Sequence of chain 1.B:
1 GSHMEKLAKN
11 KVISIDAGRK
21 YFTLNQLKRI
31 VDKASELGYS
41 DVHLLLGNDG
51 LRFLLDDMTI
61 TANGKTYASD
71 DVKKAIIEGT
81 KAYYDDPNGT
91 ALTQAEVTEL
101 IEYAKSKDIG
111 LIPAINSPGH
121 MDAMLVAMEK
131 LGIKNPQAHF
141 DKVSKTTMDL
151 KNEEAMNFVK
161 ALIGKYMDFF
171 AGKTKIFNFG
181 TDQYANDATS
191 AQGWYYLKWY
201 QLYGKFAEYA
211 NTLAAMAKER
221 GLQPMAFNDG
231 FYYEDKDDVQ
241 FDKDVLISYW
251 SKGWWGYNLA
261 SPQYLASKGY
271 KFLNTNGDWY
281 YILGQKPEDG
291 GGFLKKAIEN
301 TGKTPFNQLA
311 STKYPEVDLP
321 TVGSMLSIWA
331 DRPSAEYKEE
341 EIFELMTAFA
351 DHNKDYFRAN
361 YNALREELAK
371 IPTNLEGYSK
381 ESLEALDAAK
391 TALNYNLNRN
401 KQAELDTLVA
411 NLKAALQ

Binding-site contacts:
Ligand atom O6 contacts residue TRP254 of chain 1.B at 3.0 Å (h-bond).
Ligand atom C4 contacts residue GLY277 of chain 1.B at 3.2 Å.
Ligand atom O3 contacts residue GLY277 of chain 1.B at 3.0 Å.
Ligand atom O7 contacts residue TRP329 of chain 1.B at 3.2 Å.
Ligand atom O4 contacts residue ARG19 of chain 1.B at 2.8 Å (salt-bridge).
Ligand atom C1 contacts residue TRP250 of chain 1.B at 3.7 Å (hydrophobic).
Ligand atom O5 contacts residue TRP254 of chain 1.B at 3.6 Å.
Ligand atom C8 contacts residue ASP182 of chain 1.B at 3.3 Å.
Ligand atom O4 contacts residue GLY277 of chain 1.B at 2.7 Å (h-bond).
Ligand atom O5 contacts residue TRP254 of chain 1.B at 3.4 Å.
Ligand atom C6 contacts residue GLY292 of chain 1.B at 3.5 Å.
Ligand atom O6 contacts residue ALA191 of chain 1.B at 3.7 Å.
Ligand atom C2 contacts residue GLN183 of chain 1.B at 3.4 Å.
Ligand atom C6 contacts residue GLN183 of chain 1.B at 3.6 Å.
Ligand atom O2 contacts residue GLN183 of chain 1.B at 3.1 Å (h-bond).
Ligand atom O4 contacts residue ASP331 of chain 1.B at 2.8 Å (salt-bridge).
Ligand atom C4 contacts residue ASP331 of chain 1.B at 3.7 Å.
Ligand atom O7 contacts residue TYR280 of chain 1.B at 2.7 Å (h-bond).
Ligand atom O6 contacts residue TRP254 of chain 1.B at 3.4 Å.
Ligand atom O2 contacts residue EDO1 of chain 1.M at 3.6 Å (h-bond).
Ligand atom C5 contacts residue GLN183 of chain 1.B at 3.8 Å.
Ligand atom C3 contacts residue TRP254 of chain 1.B at 3.7 Å (hydrophobic).
Ligand atom C6 contacts residue ILE282 of chain 1.B at 3.8 Å (hydrophobic).
Ligand atom O5 contacts residue GLN183 of chain 1.B at 3.1 Å (h-bond).
Ligand atom C8 contacts residue TRP250 of chain 1.B at 3.5 Å (hydrophobic).
Ligand atom O3 contacts residue HIS120 of chain 1.B at 3.2 Å.
Ligand atom O3 contacts residue ASP331 of chain 1.B at 2.7 Å (salt-bridge).
Ligand atom C3 contacts residue GLY277 of chain 1.B at 3.8 Å.
Ligand atom O5 contacts residue TYR280 of chain 1.B at 3.5 Å.
Ligand atom O6 contacts residue ILE282 of chain 1.B at 3.3 Å.
Ligand atom O4 contacts residue TRP329 of chain 1.B at 3.2 Å.
Ligand atom N2 contacts residue ASP182 of chain 1.B at 3.3 Å (salt-bridge).
Ligand atom O3 contacts residue ASP278 of chain 1.B at 3.5 Å (salt-bridge).
Ligand atom O3 contacts residue ARG19 of chain 1.B at 3.1 Å (salt-bridge).
Ligand atom O6 contacts residue GLY292 of chain 1.B at 3.6 Å.
Ligand atom O6 contacts residue ALA191 of chain 1.B at 3.8 Å.
Ligand atom C6 contacts residue ASP331 of chain 1.B at 3.3 Å.
Ligand atom O7 contacts residue TRP255 of chain 1.B at 3.6 Å (h-bond).
Ligand atom O6 contacts residue TYR280 of chain 1.B at 3.5 Å.
Ligand atom C7 contacts residue TYR280 of chain 1.B at 3.6 Å (hydrophobic).

The protein below binds the small molecule below.
Small molecule (SMILES): CC(=O)N[C@@H]1[C@@H](O)[C@H](O[C@@H]2O[C@H](CO)[C@@H](O[C@@H]3O[C@H](CO)[C@@H](O)[C@H](O)[C@H]3NC(C)=O)[C@H](O[C@H]3O[C@H](CO)[C@@H](O)[C@H](O)[C@@H]3O[C@@H]3O[C@H](CO)[C@@H](O)[C@H](O)[C@H]3NC(C)=O)[C@@H]2O)[C@@H](CO)O[C@H]1O